Sequence of chain 59.A:
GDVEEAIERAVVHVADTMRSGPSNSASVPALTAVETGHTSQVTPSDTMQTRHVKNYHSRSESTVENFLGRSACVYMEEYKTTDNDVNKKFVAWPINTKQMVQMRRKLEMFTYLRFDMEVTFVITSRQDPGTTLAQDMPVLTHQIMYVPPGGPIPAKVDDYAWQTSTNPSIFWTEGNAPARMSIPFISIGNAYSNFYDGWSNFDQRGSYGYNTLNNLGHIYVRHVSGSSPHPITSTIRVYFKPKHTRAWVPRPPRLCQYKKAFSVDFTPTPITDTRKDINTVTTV

Sequence of chain 60.C:
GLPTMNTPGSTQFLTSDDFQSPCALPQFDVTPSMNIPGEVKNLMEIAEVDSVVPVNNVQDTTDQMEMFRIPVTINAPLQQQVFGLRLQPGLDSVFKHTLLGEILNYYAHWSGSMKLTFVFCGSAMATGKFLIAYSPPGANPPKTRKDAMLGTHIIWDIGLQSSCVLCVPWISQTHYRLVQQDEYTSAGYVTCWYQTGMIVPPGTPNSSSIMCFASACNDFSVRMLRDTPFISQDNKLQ

A small-molecule ligand and the protein it binds are described below.
Small molecule (SMILES): Cc1cc(CCCCCCCOc2ccc(C3=NCCO3)cc2)on1

Binding-site contacts:
Ligand atom C4B contacts residue TYR146 of chain 59.A at 3.7 Å (hydrophobic).
Ligand atom C4C contacts residue MET117 of chain 59.A at 3.9 Å (hydrophobic).
Ligand atom O1 contacts residue THR97 of chain 59.A at 3.4 Å (h-bond).
Ligand atom C5A contacts residue ILE144 of chain 59.A at 3.7 Å (hydrophobic).
Ligand atom C5A contacts residue PRO168 of chain 59.A at 4.0 Å (hydrophobic).
Ligand atom C3B contacts residue ILE219 of chain 59.A at 3.8 Å (hydrophobic).
Ligand atom C4B contacts residue ILE183 of chain 59.A at 4.0 Å (hydrophobic).
Ligand atom C4A contacts residue ALA24 of chain 59.C at 4.0 Å (hydrophobic).
Ligand atom N2 contacts residue THR97 of chain 59.A at 3.7 Å.
Ligand atom C2A contacts residue MET181 of chain 59.A at 3.7 Å (hydrophobic).
Ligand atom C2B contacts residue ILE219 of chain 59.A at 3.8 Å (hydrophobic).
Ligand atom C4 contacts residue TYR192 of chain 59.A at 3.5 Å (hydrophobic).
Ligand atom C1C contacts residue THR97 of chain 59.A at 3.9 Å.
Ligand atom C3C contacts residue TYR192 of chain 59.A at 4.0 Å (hydrophobic).
Ligand atom C31 contacts residue LEU216 of chain 59.A at 3.4 Å (hydrophobic).
Ligand atom O1 contacts residue W711 of chain 59.F at 3.7 Å.
Ligand atom O1B contacts residue ILE95 of chain 59.A at 3.6 Å.
Ligand atom C5A contacts residue ILE170 of chain 59.A at 3.8 Å (hydrophobic).
Ligand atom C2C contacts residue THR97 of chain 59.A at 3.9 Å.
Ligand atom C4A contacts residue MET181 of chain 59.A at 3.6 Å (hydrophobic).
Ligand atom C31 contacts residue W711 of chain 59.F at 3.0 Å.
Ligand atom N2 contacts residue W711 of chain 59.F at 2.9 Å.
Ligand atom C6B contacts residue ILE183 of chain 59.A at 3.5 Å (hydrophobic).
Ligand atom O1A contacts residue PHE121 of chain 59.A at 4.0 Å.
Ligand atom C4A contacts residue LEU14 of chain 60.C at 4.0 Å (hydrophobic).
Ligand atom C1B contacts residue ILE183 of chain 59.A at 4.0 Å (hydrophobic).
Ligand atom C6C contacts residue ILE186 of chain 59.A at 3.9 Å (hydrophobic).
Ligand atom N3A contacts residue ALA24 of chain 59.C at 3.8 Å.
Ligand atom C2A contacts residue TYR146 of chain 59.A at 3.7 Å (hydrophobic).
Ligand atom C6B contacts residue TYR146 of chain 59.A at 3.8 Å (hydrophobic).
Ligand atom N3A contacts residue MET181 of chain 59.A at 3.3 Å.
Ligand atom C1C contacts residue PHE115 of chain 59.A at 3.9 Å (hydrophobic).
Ligand atom C5B contacts residue TYR146 of chain 59.A at 3.4 Å (hydrophobic).
Ligand atom C2C contacts residue LEU216 of chain 59.A at 3.7 Å (hydrophobic).
Ligand atom C5B contacts residue ILE183 of chain 59.A at 3.7 Å (hydrophobic).
Ligand atom C3C contacts residue LEU216 of chain 59.A at 3.7 Å (hydrophobic).
Ligand atom C31 contacts residue ASN214 of chain 59.A at 3.3 Å.
Ligand atom C3 contacts residue W711 of chain 59.F at 3.3 Å.
Ligand atom N3A contacts residue TYR146 of chain 59.A at 4.0 Å.
Ligand atom C4A contacts residue ILE170 of chain 59.A at 3.9 Å (hydrophobic).

Sequence of chain 59.C:
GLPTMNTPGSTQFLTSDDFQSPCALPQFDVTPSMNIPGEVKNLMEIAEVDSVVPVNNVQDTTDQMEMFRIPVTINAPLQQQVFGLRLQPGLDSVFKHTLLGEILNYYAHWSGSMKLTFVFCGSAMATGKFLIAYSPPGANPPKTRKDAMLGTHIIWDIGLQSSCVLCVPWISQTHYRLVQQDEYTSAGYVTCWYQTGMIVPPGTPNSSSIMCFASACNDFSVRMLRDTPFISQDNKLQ